A protein and the small-molecule ligand that binds it are described below.
Small molecule (SMILES): Nc1ccn([C@H]2C[C@H](O)[C@@H](COP(=O)(O)O)O2)c(=O)n1

Binding-site contacts:
Ligand atom C3' contacts residue DA1 of chain 1.LF at 2.6 Å.
Ligand atom C2' contacts residue DA1 of chain 1.LF at 3.7 Å.
Ligand atom C5' contacts residue DA1 of chain 1.LF at 3.6 Å.
Ligand atom C4' contacts residue DA1 of chain 1.LF at 3.7 Å.
Ligand atom O3' contacts residue DA1 of chain 1.LF at 1.6 Å.
Ligand atom O5' contacts residue DA1 of chain 1.LF at 3.9 Å.
Ligand atom O3' contacts residue PRO205 of chain 1.BB at 4.1 Å.
Ligand atom C2' contacts residue PRO205 of chain 1.BB at 4.5 Å (hydrophobic).

Sequence of chain 1.BB:
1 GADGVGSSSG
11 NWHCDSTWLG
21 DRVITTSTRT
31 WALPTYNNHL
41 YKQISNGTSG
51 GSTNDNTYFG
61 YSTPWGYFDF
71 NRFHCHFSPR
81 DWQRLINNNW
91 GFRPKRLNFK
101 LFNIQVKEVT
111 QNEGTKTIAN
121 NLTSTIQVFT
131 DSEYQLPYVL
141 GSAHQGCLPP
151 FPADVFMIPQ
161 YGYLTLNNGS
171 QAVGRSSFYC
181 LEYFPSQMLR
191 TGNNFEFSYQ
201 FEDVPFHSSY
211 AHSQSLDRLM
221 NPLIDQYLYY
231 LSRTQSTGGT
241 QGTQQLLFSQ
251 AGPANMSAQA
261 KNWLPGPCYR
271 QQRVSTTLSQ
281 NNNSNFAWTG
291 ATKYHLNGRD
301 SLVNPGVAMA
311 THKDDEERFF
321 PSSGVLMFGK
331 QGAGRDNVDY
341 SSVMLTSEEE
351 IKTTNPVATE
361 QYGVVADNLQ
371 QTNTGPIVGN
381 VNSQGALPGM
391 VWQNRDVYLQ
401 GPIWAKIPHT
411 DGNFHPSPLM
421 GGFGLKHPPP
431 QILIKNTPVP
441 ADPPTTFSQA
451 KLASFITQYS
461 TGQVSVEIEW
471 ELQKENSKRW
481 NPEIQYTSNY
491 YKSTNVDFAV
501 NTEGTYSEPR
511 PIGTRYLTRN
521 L